This small molecule binds to this protein.
Small molecule (SMILES): Cc1cc(CCCOc2c(C)cc(-c3noc(C(F)(F)F)n3)cc2C)on1

Sequence of chain 43.A:
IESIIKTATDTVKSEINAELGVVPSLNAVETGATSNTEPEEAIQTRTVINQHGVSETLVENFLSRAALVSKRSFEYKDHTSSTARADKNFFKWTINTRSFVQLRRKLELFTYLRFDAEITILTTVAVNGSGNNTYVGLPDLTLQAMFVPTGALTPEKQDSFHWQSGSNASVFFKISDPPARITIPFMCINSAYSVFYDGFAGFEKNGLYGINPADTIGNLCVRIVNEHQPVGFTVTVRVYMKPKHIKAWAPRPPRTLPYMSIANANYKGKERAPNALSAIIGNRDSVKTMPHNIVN

Sequence of chain 43.B:
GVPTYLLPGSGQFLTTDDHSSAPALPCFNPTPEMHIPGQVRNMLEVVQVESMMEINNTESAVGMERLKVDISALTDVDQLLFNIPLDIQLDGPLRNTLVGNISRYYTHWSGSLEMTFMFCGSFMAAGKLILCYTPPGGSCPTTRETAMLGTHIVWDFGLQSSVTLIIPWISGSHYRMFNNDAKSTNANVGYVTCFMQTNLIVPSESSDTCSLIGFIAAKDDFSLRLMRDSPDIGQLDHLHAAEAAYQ

Sequence of chain 44.B:
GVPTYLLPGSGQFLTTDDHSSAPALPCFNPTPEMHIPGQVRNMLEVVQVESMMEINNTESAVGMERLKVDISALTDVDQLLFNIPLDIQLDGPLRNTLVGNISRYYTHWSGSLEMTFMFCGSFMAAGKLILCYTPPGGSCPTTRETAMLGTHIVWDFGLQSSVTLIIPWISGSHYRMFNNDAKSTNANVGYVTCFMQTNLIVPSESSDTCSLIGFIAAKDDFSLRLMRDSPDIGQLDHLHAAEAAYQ

Binding-site contacts:
Ligand atom CM4 contacts residue ALA169 of chain 43.A at 3.5 Å (hydrophobic).
Ligand atom CM6 contacts residue ILE217 of chain 43.A at 3.4 Å (hydrophobic).
Ligand atom F1 contacts residue SER170 of chain 43.A at 3.7 Å.
Ligand atom C6B contacts residue ILE184 of chain 43.A at 3.7 Å (hydrophobic).
Ligand atom O1B contacts residue ILE95 of chain 43.A at 3.0 Å.
Ligand atom N3A contacts residue ILE182 of chain 43.A at 3.0 Å.
Ligand atom F2 contacts residue ALA145 of chain 43.A at 3.0 Å.
Ligand atom F2 contacts residue PHE147 of chain 43.A at 3.2 Å.
Ligand atom CM4 contacts residue ILE182 of chain 43.A at 3.6 Å (hydrophobic).
Ligand atom F3 contacts residue ALA24 of chain 43.B at 3.9 Å.
Ligand atom C2A contacts residue ILE182 of chain 43.A at 3.6 Å (hydrophobic).
Ligand atom F3 contacts residue ILE182 of chain 43.A at 3.2 Å.
Ligand atom CM6 contacts residue MET187 of chain 43.A at 3.8 Å (hydrophobic).
Ligand atom F3 contacts residue LEU14 of chain 44.B at 3.9 Å.
Ligand atom O1A contacts residue ALA145 of chain 43.A at 3.8 Å.
Ligand atom F2 contacts residue ALA169 of chain 43.A at 2.2 Å.
Ligand atom N3A contacts residue ILE184 of chain 43.A at 3.9 Å.
Ligand atom CM3 contacts residue THR97 of chain 43.A at 3.9 Å.
Ligand atom C6B contacts residue ILE95 of chain 43.A at 3.6 Å (hydrophobic).
Ligand atom N3A contacts residue PHE147 of chain 43.A at 3.6 Å.
Ligand atom O1A contacts residue ILE182 of chain 43.A at 3.9 Å.
Ligand atom O1A contacts residue LEU220 of chain 43.A at 3.4 Å.
Ligand atom F1 contacts residue VAL171 of chain 43.A at 3.0 Å.
Ligand atom N1A contacts residue LEU220 of chain 43.A at 3.0 Å.
Ligand atom CM4 contacts residue ALA145 of chain 43.A at 3.5 Å (hydrophobic).
Ligand atom CM2 contacts residue TRP93 of chain 43.A at 3.9 Å (hydrophobic).
Ligand atom F1 contacts residue ALA145 of chain 43.A at 3.0 Å.
Ligand atom F2 contacts residue MET146 of chain 43.A at 3.7 Å.
Ligand atom F3 contacts residue ALA169 of chain 43.A at 3.7 Å.
Ligand atom C4 contacts residue PHE115 of chain 43.A at 3.3 Å (hydrophobic).
Ligand atom C2A contacts residue LEU220 of chain 43.A at 3.8 Å (hydrophobic).
Ligand atom C3B contacts residue ILE119 of chain 43.A at 3.5 Å (hydrophobic).
Ligand atom CM6 contacts residue ILE184 of chain 43.A at 3.5 Å (hydrophobic).
Ligand atom C2B contacts residue ILE119 of chain 43.A at 3.5 Å (hydrophobic).
Ligand atom O1 contacts residue ILE217 of chain 43.A at 3.2 Å.
Ligand atom F2 contacts residue SER170 of chain 43.A at 3.5 Å.
Ligand atom CM2 contacts residue ILE119 of chain 43.A at 3.5 Å (hydrophobic).
Ligand atom C3A contacts residue ILE182 of chain 43.A at 3.2 Å (hydrophobic).
Ligand atom C1B contacts residue ILE95 of chain 43.A at 3.5 Å (hydrophobic).
Ligand atom C5B contacts residue ILE184 of chain 43.A at 3.4 Å (hydrophobic).